Binding-site contacts:
Ligand atom C5 contacts residue SER284 of chain 28.E at 4.5 Å.
Ligand atom C6 contacts residue ASN318 of chain 28.E at 3.3 Å.
Ligand atom O6 contacts residue ASN318 of chain 28.E at 3.3 Å.
Ligand atom O4 contacts residue ASN318 of chain 28.E at 4.4 Å.
Ligand atom O6 contacts residue SER284 of chain 28.E at 2.9 Å (h-bond).
Ligand atom C6 contacts residue SER284 of chain 28.E at 3.2 Å.
Ligand atom O5 contacts residue SER284 of chain 28.E at 4.4 Å.

Sequence of chain 28.E:
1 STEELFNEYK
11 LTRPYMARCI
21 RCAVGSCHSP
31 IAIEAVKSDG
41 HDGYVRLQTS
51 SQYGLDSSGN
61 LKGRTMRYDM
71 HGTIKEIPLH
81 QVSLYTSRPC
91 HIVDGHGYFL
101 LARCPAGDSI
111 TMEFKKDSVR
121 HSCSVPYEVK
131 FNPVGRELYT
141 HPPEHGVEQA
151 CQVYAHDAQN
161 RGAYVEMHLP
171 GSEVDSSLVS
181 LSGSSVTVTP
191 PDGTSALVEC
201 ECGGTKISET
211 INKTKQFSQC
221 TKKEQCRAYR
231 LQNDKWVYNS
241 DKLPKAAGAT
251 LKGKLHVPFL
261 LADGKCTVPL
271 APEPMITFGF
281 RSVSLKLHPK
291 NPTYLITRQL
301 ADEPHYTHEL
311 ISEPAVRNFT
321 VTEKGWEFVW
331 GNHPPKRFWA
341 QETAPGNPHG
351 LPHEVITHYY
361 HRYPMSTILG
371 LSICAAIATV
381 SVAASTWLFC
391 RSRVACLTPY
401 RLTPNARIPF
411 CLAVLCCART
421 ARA

This small molecule binds to this protein.
Small molecule (SMILES): CC(=O)N[C@@H]1[C@@H](O)[C@H](O)[C@@H](CO)O[C@H]1O